This protein binds this small molecule.
Small molecule (SMILES): C[As](C)(C)CCO

Binding-site contacts:
Ligand atom AS1 contacts residue TRP348 of chain 1.A at 4.1 Å.
Ligand atom C5 contacts residue MET121 of chain 1.A at 3.7 Å (hydrophobic).
Ligand atom C4 contacts residue MET121 of chain 1.A at 3.8 Å (hydrophobic).
Ligand atom C8 contacts residue TRP345 of chain 1.A at 4.2 Å (hydrophobic).
Ligand atom AS1 contacts residue TRP344 of chain 1.A at 4.2 Å.
Ligand atom C6 contacts residue TYR168 of chain 1.A at 3.6 Å (hydrophobic).
Ligand atom O6 contacts residue GLY122 of chain 1.A at 3.0 Å (h-bond).
Ligand atom C8 contacts residue TRP344 of chain 1.A at 3.1 Å (hydrophobic).
Ligand atom O6 contacts residue ILE123 of chain 1.A at 3.8 Å.
Ligand atom C6 contacts residue TRP344 of chain 1.A at 4.2 Å (hydrophobic).
Ligand atom C5 contacts residue GLY120 of chain 1.A at 3.7 Å.
Ligand atom C5 contacts residue TRP345 of chain 1.A at 3.8 Å (hydrophobic).
Ligand atom O6 contacts residue MET121 of chain 1.A at 4.1 Å.
Ligand atom C4 contacts residue GLY122 of chain 1.A at 3.0 Å.
Ligand atom C5 contacts residue GLY122 of chain 1.A at 3.2 Å.
Ligand atom C6 contacts residue TRP348 of chain 1.A at 3.8 Å (hydrophobic).
Ligand atom C7 contacts residue TRP344 of chain 1.A at 3.1 Å (hydrophobic).
Ligand atom C7 contacts residue TRP348 of chain 1.A at 3.2 Å (hydrophobic).
Ligand atom C4 contacts residue ASP124 of chain 1.A at 3.9 Å.
Ligand atom AS1 contacts residue TRP345 of chain 1.A at 4.1 Å.
Ligand atom C6 contacts residue TRP345 of chain 1.A at 3.2 Å (hydrophobic).
Ligand atom C4 contacts residue TRP160 of chain 1.A at 3.9 Å (hydrophobic).
Ligand atom O6 contacts residue ASP124 of chain 1.A at 2.8 Å (salt-bridge).

Sequence of chain 1.A:
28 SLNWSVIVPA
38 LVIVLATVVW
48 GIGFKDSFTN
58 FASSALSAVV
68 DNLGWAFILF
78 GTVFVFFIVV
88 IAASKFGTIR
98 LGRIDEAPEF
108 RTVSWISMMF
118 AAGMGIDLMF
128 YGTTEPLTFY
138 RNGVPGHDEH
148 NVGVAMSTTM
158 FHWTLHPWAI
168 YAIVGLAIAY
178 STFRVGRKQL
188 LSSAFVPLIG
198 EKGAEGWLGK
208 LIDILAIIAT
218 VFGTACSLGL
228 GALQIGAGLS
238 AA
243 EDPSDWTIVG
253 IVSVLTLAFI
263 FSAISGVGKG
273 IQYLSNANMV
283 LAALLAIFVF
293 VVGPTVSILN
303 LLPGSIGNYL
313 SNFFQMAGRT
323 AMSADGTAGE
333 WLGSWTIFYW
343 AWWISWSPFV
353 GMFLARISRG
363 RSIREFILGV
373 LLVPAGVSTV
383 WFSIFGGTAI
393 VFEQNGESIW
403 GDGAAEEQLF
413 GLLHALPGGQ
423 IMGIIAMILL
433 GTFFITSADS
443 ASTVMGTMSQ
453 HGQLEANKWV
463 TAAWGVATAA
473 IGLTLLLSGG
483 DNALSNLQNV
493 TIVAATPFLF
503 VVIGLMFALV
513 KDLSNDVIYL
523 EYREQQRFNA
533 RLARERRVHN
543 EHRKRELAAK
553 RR